A small-molecule ligand and the protein it binds are described below.
Small molecule (SMILES): Cc1ccncc1CC(=O)Nc1cccc(Cl)c1

Binding-site contacts:
Ligand atom C3 contacts residue GLU166 of chain 2.A at 3.5 Å.
Ligand atom N contacts residue GLU166 of chain 2.A at 3.7 Å.
Ligand atom N1 contacts residue HIS164 of chain 2.A at 3.7 Å.
Ligand atom CL contacts residue HIS41 of chain 2.A at 3.5 Å.
Ligand atom C11 contacts residue ARG188 of chain 2.A at 3.5 Å.
Ligand atom C4 contacts residue HIS163 of chain 2.A at 3.3 Å.
Ligand atom C8 contacts residue MET165 of chain 2.A at 3.6 Å (hydrophobic).
Ligand atom CL contacts residue ASP187 of chain 2.A at 3.2 Å.
Ligand atom N contacts residue HIS163 of chain 2.A at 2.8 Å (h-bond).
Ligand atom C11 contacts residue MET165 of chain 2.A at 3.7 Å (hydrophobic).
Ligand atom C12 contacts residue MET49 of chain 2.A at 3.4 Å (hydrophobic).
Ligand atom C11 contacts residue GLN189 of chain 2.A at 3.8 Å.
Ligand atom N contacts residue SER144 of chain 2.A at 3.6 Å.
Ligand atom C contacts residue ASN142 of chain 2.A at 3.7 Å.
Ligand atom C1 contacts residue LEU141 of chain 2.A at 3.8 Å (hydrophobic).
Ligand atom C13 contacts residue HIS41 of chain 2.A at 3.8 Å.
Ligand atom C3 contacts residue HIS163 of chain 2.A at 3.9 Å.
Ligand atom C2 contacts residue LEU141 of chain 2.A at 3.6 Å (hydrophobic).
Ligand atom C1 contacts residue ASN142 of chain 2.A at 3.7 Å.
Ligand atom O contacts residue MET165 of chain 2.A at 3.8 Å.
Ligand atom C2 contacts residue GLU166 of chain 2.A at 3.4 Å.
Ligand atom C11 contacts residue MET49 of chain 2.A at 3.6 Å (hydrophobic).
Ligand atom N contacts residue PHE140 of chain 2.A at 3.7 Å.
Ligand atom C12 contacts residue MET165 of chain 2.A at 3.7 Å (hydrophobic).
Ligand atom CL contacts residue MET49 of chain 2.A at 3.0 Å.
Ligand atom C13 contacts residue HIS164 of chain 2.A at 3.4 Å.
Ligand atom O contacts residue GLU166 of chain 2.A at 3.0 Å (salt-bridge).
Ligand atom C10 contacts residue GLN189 of chain 2.A at 3.8 Å.
Ligand atom CL contacts residue TYR54 of chain 2.A at 3.9 Å.
Ligand atom C8 contacts residue HIS164 of chain 2.A at 3.9 Å.
Ligand atom C3 contacts residue PHE140 of chain 2.A at 3.1 Å (hydrophobic).
Ligand atom C13 contacts residue MET165 of chain 2.A at 3.6 Å (hydrophobic).
Ligand atom C2 contacts residue PHE140 of chain 2.A at 3.5 Å (hydrophobic).
Ligand atom C4 contacts residue CYS145 of chain 2.A at 3.9 Å (hydrophobic).
Ligand atom C6 contacts residue CYS145 of chain 2.A at 3.9 Å (hydrophobic).
Ligand atom C6 contacts residue ASN142 of chain 2.A at 3.6 Å.
Ligand atom C2 contacts residue ASN142 of chain 2.A at 3.8 Å.
Ligand atom C10 contacts residue MET165 of chain 2.A at 3.9 Å (hydrophobic).
Ligand atom C3 contacts residue LEU141 of chain 2.A at 3.9 Å (hydrophobic).
Ligand atom C9 contacts residue MET165 of chain 2.A at 3.9 Å (hydrophobic).

Sequence of chain 2.A:
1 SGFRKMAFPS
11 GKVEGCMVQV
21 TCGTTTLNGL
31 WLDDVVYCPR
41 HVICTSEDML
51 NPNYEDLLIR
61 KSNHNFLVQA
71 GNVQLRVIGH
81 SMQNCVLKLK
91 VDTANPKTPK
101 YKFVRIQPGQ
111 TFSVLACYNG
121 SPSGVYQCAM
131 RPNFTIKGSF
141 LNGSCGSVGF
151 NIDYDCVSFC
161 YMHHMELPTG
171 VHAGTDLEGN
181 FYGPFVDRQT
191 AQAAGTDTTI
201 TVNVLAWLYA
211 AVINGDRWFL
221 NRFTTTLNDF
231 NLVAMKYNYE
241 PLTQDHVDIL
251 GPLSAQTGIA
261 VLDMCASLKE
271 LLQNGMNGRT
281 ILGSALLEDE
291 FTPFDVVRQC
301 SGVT

Sequence of chain 1.A:
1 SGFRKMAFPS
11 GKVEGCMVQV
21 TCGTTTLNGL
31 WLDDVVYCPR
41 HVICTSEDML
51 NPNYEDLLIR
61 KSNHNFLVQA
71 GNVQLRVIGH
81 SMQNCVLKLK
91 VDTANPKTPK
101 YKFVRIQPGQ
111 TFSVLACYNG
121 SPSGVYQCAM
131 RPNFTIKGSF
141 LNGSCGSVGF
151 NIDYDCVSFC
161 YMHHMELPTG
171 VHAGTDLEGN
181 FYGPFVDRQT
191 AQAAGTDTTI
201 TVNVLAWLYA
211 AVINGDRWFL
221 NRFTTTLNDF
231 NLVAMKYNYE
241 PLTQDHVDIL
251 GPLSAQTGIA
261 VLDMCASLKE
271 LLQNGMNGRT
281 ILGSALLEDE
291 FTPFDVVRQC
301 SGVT